The small molecule below binds the protein below.
Small molecule (SMILES): CC(=O)N[C@@H]1[C@@H](O)[C@H](O)[C@@H](CO)O[C@H]1O

Sequence of chain 1.D:
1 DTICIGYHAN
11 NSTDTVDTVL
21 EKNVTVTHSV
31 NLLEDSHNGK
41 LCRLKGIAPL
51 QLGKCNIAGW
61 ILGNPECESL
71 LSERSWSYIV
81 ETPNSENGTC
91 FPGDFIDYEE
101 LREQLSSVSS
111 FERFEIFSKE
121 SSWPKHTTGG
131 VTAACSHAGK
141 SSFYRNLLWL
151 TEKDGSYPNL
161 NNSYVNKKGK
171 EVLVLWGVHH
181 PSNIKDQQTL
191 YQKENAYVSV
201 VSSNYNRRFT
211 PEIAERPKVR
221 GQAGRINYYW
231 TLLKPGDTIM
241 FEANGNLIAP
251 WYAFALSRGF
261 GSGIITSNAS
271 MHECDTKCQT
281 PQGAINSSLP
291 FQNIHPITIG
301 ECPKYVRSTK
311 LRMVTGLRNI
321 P

Binding-site contacts:
Ligand atom C4 contacts residue ASN161 of chain 1.D at 4.3 Å.
Ligand atom O5 contacts residue ASN161 of chain 1.D at 2.4 Å (h-bond).
Ligand atom O7 contacts residue ASN161 of chain 1.D at 3.4 Å (h-bond).
Ligand atom C8 contacts residue ASN161 of chain 1.D at 3.4 Å.
Ligand atom O7 contacts residue ASN162 of chain 1.D at 4.1 Å.
Ligand atom N2 contacts residue ASN161 of chain 1.D at 2.9 Å (h-bond).
Ligand atom C1 contacts residue ASN161 of chain 1.D at 1.4 Å.
Ligand atom C3 contacts residue ASN161 of chain 1.D at 3.8 Å.
Ligand atom C8 contacts residue ASN162 of chain 1.D at 4.2 Å.
Ligand atom C2 contacts residue ASN161 of chain 1.D at 2.5 Å.
Ligand atom C7 contacts residue ASN161 of chain 1.D at 3.2 Å.
Ligand atom C5 contacts residue ASN161 of chain 1.D at 3.7 Å.